Sequence of chain 1.A:
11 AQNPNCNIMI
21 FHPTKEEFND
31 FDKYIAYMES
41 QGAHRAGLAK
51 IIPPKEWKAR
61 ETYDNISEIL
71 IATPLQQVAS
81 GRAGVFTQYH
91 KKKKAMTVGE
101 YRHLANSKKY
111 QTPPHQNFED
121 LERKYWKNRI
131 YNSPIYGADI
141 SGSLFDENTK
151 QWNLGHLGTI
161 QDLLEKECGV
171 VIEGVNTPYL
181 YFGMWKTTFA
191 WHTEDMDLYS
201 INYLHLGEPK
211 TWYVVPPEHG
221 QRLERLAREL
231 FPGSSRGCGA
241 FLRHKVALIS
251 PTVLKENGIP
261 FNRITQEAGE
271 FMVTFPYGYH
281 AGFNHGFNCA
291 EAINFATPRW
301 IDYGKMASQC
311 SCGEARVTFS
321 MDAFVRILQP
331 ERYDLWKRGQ

Binding-site contacts:
Ligand atom CAG contacts residue ASN202 of chain 1.A at 3.8 Å.
Ligand atom CAH contacts residue TRP212 of chain 1.A at 3.8 Å (hydrophobic).
Ligand atom OAJ contacts residue PHE189 of chain 1.A at 3.8 Å.
Ligand atom NAL contacts residue NI1 of chain 1.J at 1.9 Å (h-bond).
Ligand atom NAK contacts residue GLU194 of chain 1.A at 4.1 Å.
Ligand atom CAF contacts residue TYR181 of chain 1.A at 3.9 Å (hydrophobic).
Ligand atom NAK contacts residue HIS280 of chain 1.A at 3.6 Å.
Ligand atom NAD contacts residue PHE189 of chain 1.A at 3.9 Å.
Ligand atom NAC contacts residue TYR181 of chain 1.A at 3.7 Å.
Ligand atom NAK contacts residue NI1 of chain 1.J at 2.8 Å (h-bond).
Ligand atom NAB contacts residue ASN284 of chain 1.A at 3.8 Å.
Ligand atom NAC contacts residue PHE189 of chain 1.A at 4.0 Å.
Ligand atom NAL contacts residue SER200 of chain 1.A at 3.1 Å (h-bond).
Ligand atom OAJ contacts residue GLU194 of chain 1.A at 4.1 Å.
Ligand atom NAL contacts residue ASN202 of chain 1.A at 3.7 Å.
Ligand atom CAE contacts residue PHE189 of chain 1.A at 4.1 Å (hydrophobic).
Ligand atom CAF contacts residue LYS210 of chain 1.A at 4.1 Å.
Ligand atom NAK contacts residue TRP212 of chain 1.A at 3.9 Å.
Ligand atom OAJ contacts residue NI1 of chain 1.J at 2.1 Å (h-bond).
Ligand atom CAI contacts residue TRP212 of chain 1.A at 4.0 Å (hydrophobic).
Ligand atom NAL contacts residue HIS192 of chain 1.A at 4.0 Å.
Ligand atom OAJ contacts residue HIS192 of chain 1.A at 3.0 Å (h-bond).
Ligand atom NAB contacts residue PHE189 of chain 1.A at 3.6 Å.
Ligand atom NAD contacts residue LYS210 of chain 1.A at 2.8 Å (salt-bridge).
Ligand atom CAI contacts residue ASN202 of chain 1.A at 3.9 Å.
Ligand atom CAH contacts residue PHE189 of chain 1.A at 3.9 Å (hydrophobic).
Ligand atom NAL contacts residue GLU194 of chain 1.A at 2.8 Å (salt-bridge).
Ligand atom NAB contacts residue LYS210 of chain 1.A at 3.6 Å.
Ligand atom NAL contacts residue HIS280 of chain 1.A at 3.0 Å (h-bond).
Ligand atom CAE contacts residue LYS210 of chain 1.A at 3.8 Å.
Ligand atom CAE contacts residue TYR181 of chain 1.A at 3.9 Å (hydrophobic).
Ligand atom OAJ contacts residue HIS280 of chain 1.A at 3.0 Å (h-bond).
Ligand atom NAK contacts residue ASN202 of chain 1.A at 2.9 Å (h-bond).
Ligand atom NAK contacts residue SER200 of chain 1.A at 3.8 Å.
Ligand atom CAH contacts residue ASN202 of chain 1.A at 3.9 Å.
Ligand atom CAI contacts residue HIS280 of chain 1.A at 3.6 Å.
Ligand atom NAA contacts residue TYR136 of chain 1.A at 4.0 Å.
Ligand atom NAA contacts residue PHE189 of chain 1.A at 3.6 Å.
Ligand atom CAI contacts residue NI1 of chain 1.J at 2.8 Å.
Ligand atom CAI contacts residue HIS192 of chain 1.A at 4.1 Å.

This small molecule binds to this protein.
Small molecule (SMILES): [NH3+]NC(=O)CCCc1nn[nH]n1